Binding-site contacts:
Ligand atom O6 contacts residue ASN600 of chain 1.A at 4.5 Å.
Ligand atom C6 contacts residue ASN600 of chain 1.A at 4.5 Å.
Ligand atom C3 contacts residue ASN600 of chain 1.A at 4.0 Å.
Ligand atom C4 contacts residue ASN600 of chain 1.A at 4.2 Å.
Ligand atom C5 contacts residue ASN600 of chain 1.A at 3.6 Å.
Ligand atom O5 contacts residue ASN600 of chain 1.A at 2.2 Å (h-bond).
Ligand atom C2 contacts residue ASN600 of chain 1.A at 2.7 Å.
Ligand atom O6 contacts residue THR601 of chain 1.A at 3.6 Å.
Ligand atom C1 contacts residue ASN600 of chain 1.A at 1.9 Å.
Ligand atom N2 contacts residue ASN600 of chain 1.A at 3.4 Å (h-bond).
Ligand atom C7 contacts residue ASN600 of chain 1.A at 3.5 Å.
Ligand atom O5 contacts residue THR601 of chain 1.A at 4.4 Å.
Ligand atom O7 contacts residue ASN600 of chain 1.A at 3.0 Å (h-bond).

The protein below binds the small molecule below.
Small molecule (SMILES): CC(=O)N[C@@H]1[C@@H](O)[C@H](O)[C@@H](CO)O[C@H]1O

Sequence of chain 1.A:
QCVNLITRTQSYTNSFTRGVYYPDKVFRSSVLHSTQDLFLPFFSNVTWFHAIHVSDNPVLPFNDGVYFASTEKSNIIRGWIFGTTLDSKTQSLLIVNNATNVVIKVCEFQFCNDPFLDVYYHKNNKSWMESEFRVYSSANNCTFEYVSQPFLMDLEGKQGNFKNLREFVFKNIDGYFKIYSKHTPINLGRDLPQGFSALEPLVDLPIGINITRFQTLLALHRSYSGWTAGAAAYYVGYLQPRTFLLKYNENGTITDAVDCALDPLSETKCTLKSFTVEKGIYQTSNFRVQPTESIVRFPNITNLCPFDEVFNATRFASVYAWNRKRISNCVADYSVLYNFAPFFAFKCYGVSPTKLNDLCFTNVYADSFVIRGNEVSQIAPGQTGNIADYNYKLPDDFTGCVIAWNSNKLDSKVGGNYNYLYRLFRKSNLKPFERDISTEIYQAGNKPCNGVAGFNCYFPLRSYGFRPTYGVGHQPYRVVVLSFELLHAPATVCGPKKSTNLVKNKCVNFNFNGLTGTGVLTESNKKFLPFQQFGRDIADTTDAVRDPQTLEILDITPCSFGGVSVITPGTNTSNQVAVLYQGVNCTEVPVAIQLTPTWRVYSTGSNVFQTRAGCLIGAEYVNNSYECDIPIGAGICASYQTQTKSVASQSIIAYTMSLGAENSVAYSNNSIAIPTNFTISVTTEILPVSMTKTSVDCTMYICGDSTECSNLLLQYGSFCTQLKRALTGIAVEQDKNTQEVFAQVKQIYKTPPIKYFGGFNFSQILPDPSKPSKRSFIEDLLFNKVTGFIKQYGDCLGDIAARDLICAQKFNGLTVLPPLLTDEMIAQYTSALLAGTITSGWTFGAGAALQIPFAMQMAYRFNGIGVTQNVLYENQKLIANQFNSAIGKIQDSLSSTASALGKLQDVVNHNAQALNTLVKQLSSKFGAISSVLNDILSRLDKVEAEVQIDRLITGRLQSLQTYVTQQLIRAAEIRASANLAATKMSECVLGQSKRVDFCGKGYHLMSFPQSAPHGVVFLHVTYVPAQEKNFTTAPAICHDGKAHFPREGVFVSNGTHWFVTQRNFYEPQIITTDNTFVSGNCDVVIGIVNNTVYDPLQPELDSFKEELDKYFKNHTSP